The protein below binds the small molecule below.
Small molecule (SMILES): CC(=O)N[C@H]1[C@H](O[C@H]2[C@H](O)[C@@H](NC(C)=O)CO[C@@H]2CO)O[C@H](CO)[C@@H](O)[C@@H]1O

Sequence of chain 1.B:
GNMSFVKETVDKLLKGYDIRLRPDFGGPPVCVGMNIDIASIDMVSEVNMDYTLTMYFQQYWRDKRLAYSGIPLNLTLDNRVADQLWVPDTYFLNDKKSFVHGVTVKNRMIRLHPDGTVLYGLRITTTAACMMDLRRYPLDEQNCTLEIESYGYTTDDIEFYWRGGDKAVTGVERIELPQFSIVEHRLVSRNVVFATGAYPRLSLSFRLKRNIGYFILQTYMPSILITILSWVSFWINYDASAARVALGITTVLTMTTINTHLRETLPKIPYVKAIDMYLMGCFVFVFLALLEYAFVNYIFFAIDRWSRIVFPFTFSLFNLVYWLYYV

Binding-site contacts:
Ligand atom C5 contacts residue HIS144 of chain 1.B at 3.8 Å.
Ligand atom C1 contacts residue HIS144 of chain 1.B at 3.6 Å.
Ligand atom O7 contacts residue ASN105 of chain 1.B at 3.9 Å.
Ligand atom C3 contacts residue ASN105 of chain 1.B at 3.8 Å.
Ligand atom C1 contacts residue ASN105 of chain 1.B at 1.4 Å.
Ligand atom O5 contacts residue HIS144 of chain 1.B at 3.2 Å.
Ligand atom C6 contacts residue HIS144 of chain 1.B at 3.9 Å.
Ligand atom C8 contacts residue PRO103 of chain 1.B at 4.4 Å (hydrophobic).
Ligand atom C5 contacts residue ASN105 of chain 1.B at 3.7 Å.
Ligand atom C4 contacts residue ASN105 of chain 1.B at 4.2 Å.
Ligand atom N2 contacts residue ASN105 of chain 1.B at 2.9 Å (h-bond).
Ligand atom C2 contacts residue ASN105 of chain 1.B at 2.5 Å.
Ligand atom C7 contacts residue ASN105 of chain 1.B at 3.6 Å.
Ligand atom O5 contacts residue ASN105 of chain 1.B at 2.4 Å (h-bond).
Ligand atom O6 contacts residue HIS144 of chain 1.B at 4.4 Å.